Sequence of chain 1.B:
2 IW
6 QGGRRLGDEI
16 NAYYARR

Sequence of chain 1.A:
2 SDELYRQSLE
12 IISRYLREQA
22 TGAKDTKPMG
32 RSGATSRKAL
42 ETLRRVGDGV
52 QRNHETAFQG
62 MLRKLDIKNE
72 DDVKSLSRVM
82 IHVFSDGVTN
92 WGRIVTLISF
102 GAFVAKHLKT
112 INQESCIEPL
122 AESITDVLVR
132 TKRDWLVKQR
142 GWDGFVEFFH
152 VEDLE

A small-molecule ligand and the protein it binds are described below.
Small molecule (SMILES): C1C2CC3CC1CC(C2)C3

Binding-site contacts:
Ligand atom C6 contacts residue VAL80 of chain 1.A at 4.4 Å (hydrophobic).
Ligand atom C7 contacts residue GLY8 of chain 1.B at 3.9 Å.
Ligand atom C2 contacts residue THR97 of chain 1.A at 3.7 Å.
Ligand atom C4 contacts residue GLY8 of chain 1.B at 4.3 Å.
Ligand atom C5 contacts residue AIB5 of chain 1.B at 3.8 Å.
Ligand atom C8 contacts residue GLY7 of chain 1.B at 4.0 Å.
Ligand atom C1 contacts residue ARG9 of chain 1.B at 3.4 Å.
Ligand atom C6 contacts residue AIB5 of chain 1.B at 3.8 Å.
Ligand atom C9 contacts residue AIB5 of chain 1.B at 3.4 Å.
Ligand atom C7 contacts residue MET62 of chain 1.A at 3.5 Å (hydrophobic).
Ligand atom C2 contacts residue ARG9 of chain 1.B at 4.2 Å.
Ligand atom C10 contacts residue MET62 of chain 1.A at 3.8 Å (hydrophobic).
Ligand atom C9 contacts residue VAL84 of chain 1.A at 4.1 Å (hydrophobic).
Ligand atom C4 contacts residue LEU98 of chain 1.A at 4.1 Å (hydrophobic).
Ligand atom C10 contacts residue GLY8 of chain 1.B at 4.3 Å.
Ligand atom C8 contacts residue NLE4 of chain 1.B at 4.3 Å.
Ligand atom C10 contacts residue PHE101 of chain 1.A at 3.9 Å (hydrophobic).
Ligand atom C1 contacts residue AIB5 of chain 1.B at 4.2 Å.
Ligand atom C2 contacts residue GLY8 of chain 1.B at 2.5 Å.
Ligand atom C6 contacts residue GLY8 of chain 1.B at 4.4 Å.
Ligand atom C8 contacts residue GLY8 of chain 1.B at 2.5 Å.
Ligand atom C9 contacts residue GLY8 of chain 1.B at 2.5 Å.
Ligand atom C3 contacts residue LEU98 of chain 1.A at 4.3 Å (hydrophobic).
Ligand atom C1 contacts residue GLY8 of chain 1.B at 1.5 Å.
Ligand atom C5 contacts residue GLY8 of chain 1.B at 3.9 Å.
Ligand atom C8 contacts residue MET62 of chain 1.A at 3.4 Å (hydrophobic).
Ligand atom C3 contacts residue THR97 of chain 1.A at 4.1 Å.
Ligand atom C5 contacts residue VAL84 of chain 1.A at 3.4 Å (hydrophobic).
Ligand atom C9 contacts residue GLY7 of chain 1.B at 4.4 Å.
Ligand atom C1 contacts residue GLY7 of chain 1.B at 3.7 Å.
Ligand atom C3 contacts residue GLY8 of chain 1.B at 3.9 Å.
Ligand atom C9 contacts residue ARG9 of chain 1.B at 3.3 Å.
Ligand atom C4 contacts residue VAL84 of chain 1.A at 3.3 Å (hydrophobic).